Sequence of chain 1.C:
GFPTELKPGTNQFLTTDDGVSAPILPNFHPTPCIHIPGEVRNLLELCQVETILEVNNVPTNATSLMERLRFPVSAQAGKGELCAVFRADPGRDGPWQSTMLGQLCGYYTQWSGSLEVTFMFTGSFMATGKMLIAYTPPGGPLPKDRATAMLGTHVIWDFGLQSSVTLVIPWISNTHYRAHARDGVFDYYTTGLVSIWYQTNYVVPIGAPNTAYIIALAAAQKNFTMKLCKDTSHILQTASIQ

Binding-site contacts:
Ligand atom CAJ contacts residue PHE135 of chain 1.A at 3.1 Å (hydrophobic).
Ligand atom OAV contacts residue VAL190 of chain 1.A at 3.9 Å.
Ligand atom CAH contacts residue VAL192 of chain 1.A at 3.5 Å (hydrophobic).
Ligand atom CAF contacts residue GLN202 of chain 1.A at 3.5 Å.
Ligand atom CAB contacts residue PHE135 of chain 1.A at 3.8 Å (hydrophobic).
Ligand atom CAA contacts residue PRO177 of chain 1.A at 3.5 Å (hydrophobic).
Ligand atom NAC contacts residue ALA275 of chain 1.A at 3.5 Å.
Ligand atom CAH contacts residue PHE135 of chain 1.A at 3.4 Å (hydrophobic).
Ligand atom CAG contacts residue GLN202 of chain 1.A at 3.5 Å.
Ligand atom CAY contacts residue THR114 of chain 1.A at 3.8 Å.
Ligand atom CAM contacts residue PRO177 of chain 1.A at 3.6 Å (hydrophobic).
Ligand atom OAD contacts residue ASP112 of chain 1.A at 3.4 Å.
Ligand atom OAD contacts residue ILE113 of chain 1.A at 3.1 Å (h-bond).
Ligand atom CAJ contacts residue VAL192 of chain 1.A at 3.7 Å (hydrophobic).
Ligand atom OAW contacts residue MET195 of chain 1.A at 3.5 Å.
Ligand atom CAF contacts residue TRP203 of chain 1.A at 3.7 Å (hydrophobic).
Ligand atom CAF contacts residue ASN228 of chain 1.A at 3.8 Å.
Ligand atom CAE contacts residue PHE137 of chain 1.A at 3.9 Å (hydrophobic).
Ligand atom CAQ contacts residue ILE113 of chain 1.A at 3.9 Å (hydrophobic).
Ligand atom CAA contacts residue SER178 of chain 1.A at 3.5 Å.
Ligand atom NAT contacts residue PHE155 of chain 1.A at 3.6 Å.
Ligand atom CAS contacts residue ASN228 of chain 1.A at 3.8 Å.
Ligand atom CAA contacts residue TYR153 of chain 1.A at 3.9 Å (hydrophobic).
Ligand atom NBE contacts residue TRP203 of chain 1.A at 3.8 Å.
Ligand atom CAN contacts residue PHE135 of chain 1.A at 3.4 Å (hydrophobic).
Ligand atom CAS contacts residue TYR201 of chain 1.A at 3.7 Å (hydrophobic).
Ligand atom CAG contacts residue ASN228 of chain 1.A at 3.3 Å.
Ligand atom CAZ contacts residue VAL192 of chain 1.A at 3.6 Å (hydrophobic).
Ligand atom CAR contacts residue ASN228 of chain 1.A at 3.7 Å.
Ligand atom CAB contacts residue PHE131 of chain 1.A at 3.8 Å (hydrophobic).
Ligand atom CAR contacts residue TYR201 of chain 1.A at 3.2 Å (hydrophobic).
Ligand atom CAI contacts residue PHE155 of chain 1.A at 3.1 Å (hydrophobic).
Ligand atom CBA contacts residue ILE111 of chain 1.A at 3.7 Å (hydrophobic).
Ligand atom CAM contacts residue PHE155 of chain 1.A at 3.8 Å (hydrophobic).
Ligand atom CAA contacts residue VAL179 of chain 1.A at 3.1 Å (hydrophobic).
Ligand atom CAL contacts residue THR114 of chain 1.A at 3.8 Å.
Ligand atom CBB contacts residue ASN228 of chain 1.A at 3.7 Å.
Ligand atom NAC contacts residue THR114 of chain 1.A at 3.1 Å (h-bond).
Ligand atom CAK contacts residue PHE155 of chain 1.A at 2.9 Å (hydrophobic).
Ligand atom OAW contacts residue ILE111 of chain 1.A at 3.2 Å.

Sequence of chain 1.A:
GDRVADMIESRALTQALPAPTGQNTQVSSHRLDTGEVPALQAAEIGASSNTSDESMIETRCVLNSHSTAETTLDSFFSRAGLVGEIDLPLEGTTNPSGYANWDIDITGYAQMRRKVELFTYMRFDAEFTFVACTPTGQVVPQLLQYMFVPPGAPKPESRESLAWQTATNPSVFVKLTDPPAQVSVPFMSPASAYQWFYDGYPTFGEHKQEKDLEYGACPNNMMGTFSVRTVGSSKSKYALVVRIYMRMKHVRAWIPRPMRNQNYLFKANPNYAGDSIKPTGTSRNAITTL

Sequence of chain 2.C:
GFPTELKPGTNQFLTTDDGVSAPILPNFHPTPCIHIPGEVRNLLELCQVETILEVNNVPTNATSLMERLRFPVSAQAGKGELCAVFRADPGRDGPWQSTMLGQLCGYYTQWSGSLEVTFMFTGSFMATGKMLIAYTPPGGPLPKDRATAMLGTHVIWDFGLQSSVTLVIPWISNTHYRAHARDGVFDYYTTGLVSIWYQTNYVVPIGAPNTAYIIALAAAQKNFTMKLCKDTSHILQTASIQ

A small-molecule ligand and the protein it binds are described below.
Small molecule (SMILES): CCO/N=C/c1ccc(OCC[C@@H](C)CCN2CCN(c3ccnc(N)c3)C2=O)cc1